Binding-site contacts:
Ligand atom N6 contacts residue GLY424 of chain 1.TA at 3.8 Å.
Ligand atom N7 contacts residue ASN394 of chain 1.TA at 4.3 Å.
Ligand atom N9 contacts residue PRO416 of chain 1.TA at 4.2 Å.
Ligand atom C8 contacts residue PRO200 of chain 1.TA at 4.4 Å (hydrophobic).
Ligand atom N6 contacts residue SER417 of chain 1.TA at 3.8 Å.
Ligand atom N7 contacts residue HIS415 of chain 1.TA at 3.8 Å.
Ligand atom P contacts residue PRO200 of chain 1.TA at 4.5 Å.
Ligand atom N7 contacts residue SER417 of chain 1.TA at 4.4 Å.
Ligand atom N3 contacts residue PRO416 of chain 1.TA at 4.1 Å.
Ligand atom C2' contacts residue HIS415 of chain 1.TA at 3.9 Å.
Ligand atom C5 contacts residue PRO416 of chain 1.TA at 3.6 Å (hydrophobic).
Ligand atom C2 contacts residue PRO200 of chain 1.TA at 4.1 Å (hydrophobic).
Ligand atom C2 contacts residue GLY424 of chain 1.TA at 4.1 Å.
Ligand atom N6 contacts residue PRO416 of chain 1.TA at 3.1 Å (h-bond).
Ligand atom C6 contacts residue VAL199 of chain 1.TA at 4.3 Å (hydrophobic).
Ligand atom C5 contacts residue PRO200 of chain 1.TA at 3.8 Å (hydrophobic).
Ligand atom N6 contacts residue PRO200 of chain 1.TA at 4.4 Å.
Ligand atom N1 contacts residue GLY424 of chain 1.TA at 3.5 Å (h-bond).
Ligand atom C6 contacts residue PRO200 of chain 1.TA at 4.0 Å (hydrophobic).
Ligand atom O3P contacts residue LYS198 of chain 1.TA at 4.5 Å.
Ligand atom C4 contacts residue PRO416 of chain 1.TA at 4.0 Å (hydrophobic).
Ligand atom C6 contacts residue PRO416 of chain 1.TA at 3.0 Å (hydrophobic).
Ligand atom C1' contacts residue PRO416 of chain 1.TA at 4.5 Å (hydrophobic).
Ligand atom N9 contacts residue PRO200 of chain 1.TA at 4.4 Å.
Ligand atom N7 contacts residue PRO200 of chain 1.TA at 4.0 Å.
Ligand atom N6 contacts residue VAL199 of chain 1.TA at 4.5 Å.
Ligand atom N1 contacts residue VAL199 of chain 1.TA at 3.7 Å.
Ligand atom O3P contacts residue PRO200 of chain 1.TA at 3.9 Å.
Ligand atom N3 contacts residue PRO200 of chain 1.TA at 4.2 Å.
Ligand atom N7 contacts residue PRO416 of chain 1.TA at 4.4 Å.
Ligand atom C6 contacts residue GLY424 of chain 1.TA at 4.5 Å.
Ligand atom C4 contacts residue PRO200 of chain 1.TA at 4.1 Å (hydrophobic).
Ligand atom C2 contacts residue VAL199 of chain 1.TA at 4.2 Å (hydrophobic).
Ligand atom C8 contacts residue HIS415 of chain 1.TA at 3.6 Å.
Ligand atom C2 contacts residue PRO416 of chain 1.TA at 3.9 Å (hydrophobic).
Ligand atom O1P contacts residue PRO200 of chain 1.TA at 4.1 Å.
Ligand atom N1 contacts residue PRO416 of chain 1.TA at 3.2 Å (h-bond).
Ligand atom C6 contacts residue SER417 of chain 1.TA at 4.5 Å.
Ligand atom N1 contacts residue PRO200 of chain 1.TA at 4.1 Å.

A small-molecule ligand and the protein it binds are described below.
Small molecule (SMILES): Nc1ncnc2c1ncn2[C@H]1C[C@H](O)[C@@H](COP(=O)(O)O)O1

Sequence of chain 1.TA:
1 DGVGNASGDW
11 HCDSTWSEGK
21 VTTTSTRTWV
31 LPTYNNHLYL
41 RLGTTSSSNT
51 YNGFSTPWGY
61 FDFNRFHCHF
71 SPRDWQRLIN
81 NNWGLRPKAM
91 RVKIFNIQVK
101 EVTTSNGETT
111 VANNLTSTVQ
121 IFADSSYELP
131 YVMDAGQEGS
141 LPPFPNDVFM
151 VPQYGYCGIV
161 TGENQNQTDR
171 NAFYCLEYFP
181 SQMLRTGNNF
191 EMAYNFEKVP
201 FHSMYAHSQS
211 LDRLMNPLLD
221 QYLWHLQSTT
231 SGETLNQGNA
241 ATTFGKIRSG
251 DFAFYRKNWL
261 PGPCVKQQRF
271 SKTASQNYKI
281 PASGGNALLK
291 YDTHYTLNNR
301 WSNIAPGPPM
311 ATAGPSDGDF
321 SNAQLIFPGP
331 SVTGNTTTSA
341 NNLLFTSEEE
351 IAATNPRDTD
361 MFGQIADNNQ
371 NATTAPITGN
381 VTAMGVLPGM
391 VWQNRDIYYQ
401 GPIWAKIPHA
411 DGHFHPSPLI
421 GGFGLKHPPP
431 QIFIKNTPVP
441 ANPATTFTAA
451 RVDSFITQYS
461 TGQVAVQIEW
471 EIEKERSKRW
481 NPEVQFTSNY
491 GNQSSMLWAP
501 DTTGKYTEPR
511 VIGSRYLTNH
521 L